Binding-site contacts:
Ligand atom OXT contacts residue THR476 of chain 3.A at 3.8 Å.
Ligand atom OXT contacts residue GLY477 of chain 3.A at 2.9 Å (h-bond).
Ligand atom O contacts residue PHE485 of chain 3.A at 3.5 Å.
Ligand atom C contacts residue PHE485 of chain 3.A at 4.1 Å (hydrophobic).
Ligand atom C contacts residue ALA478 of chain 3.A at 3.8 Å (hydrophobic).
Ligand atom CA contacts residue SER323 of chain 3.A at 4.0 Å.
Ligand atom N contacts residue PHE485 of chain 3.A at 3.4 Å.
Ligand atom C contacts residue SER323 of chain 3.A at 3.2 Å.
Ligand atom O contacts residue THR476 of chain 3.A at 3.9 Å.
Ligand atom O contacts residue SER323 of chain 3.A at 3.8 Å.
Ligand atom C contacts residue GLY477 of chain 3.A at 3.4 Å.
Ligand atom CA contacts residue PHE485 of chain 3.A at 3.6 Å (hydrophobic).
Ligand atom C contacts residue THR476 of chain 3.A at 4.3 Å.
Ligand atom OXT contacts residue SER323 of chain 3.A at 2.8 Å (h-bond).
Ligand atom OXT contacts residue PHE185 of chain 3.A at 4.3 Å.
Ligand atom CA contacts residue CYS322 of chain 3.A at 4.3 Å (hydrophobic).
Ligand atom N contacts residue ALA478 of chain 3.A at 4.2 Å.
Ligand atom N contacts residue GLU137 of chain 3.A at 4.5 Å.
Ligand atom O contacts residue ALA478 of chain 3.A at 3.0 Å (h-bond).
Ligand atom OXT contacts residue LYS321 of chain 3.A at 4.3 Å.
Ligand atom OXT contacts residue ALA478 of chain 3.A at 4.2 Å.
Ligand atom O contacts residue GLY477 of chain 3.A at 3.2 Å (h-bond).

The protein below binds the small molecule below.
Small molecule (SMILES): NCC(=O)O

Sequence of chain 3.A:
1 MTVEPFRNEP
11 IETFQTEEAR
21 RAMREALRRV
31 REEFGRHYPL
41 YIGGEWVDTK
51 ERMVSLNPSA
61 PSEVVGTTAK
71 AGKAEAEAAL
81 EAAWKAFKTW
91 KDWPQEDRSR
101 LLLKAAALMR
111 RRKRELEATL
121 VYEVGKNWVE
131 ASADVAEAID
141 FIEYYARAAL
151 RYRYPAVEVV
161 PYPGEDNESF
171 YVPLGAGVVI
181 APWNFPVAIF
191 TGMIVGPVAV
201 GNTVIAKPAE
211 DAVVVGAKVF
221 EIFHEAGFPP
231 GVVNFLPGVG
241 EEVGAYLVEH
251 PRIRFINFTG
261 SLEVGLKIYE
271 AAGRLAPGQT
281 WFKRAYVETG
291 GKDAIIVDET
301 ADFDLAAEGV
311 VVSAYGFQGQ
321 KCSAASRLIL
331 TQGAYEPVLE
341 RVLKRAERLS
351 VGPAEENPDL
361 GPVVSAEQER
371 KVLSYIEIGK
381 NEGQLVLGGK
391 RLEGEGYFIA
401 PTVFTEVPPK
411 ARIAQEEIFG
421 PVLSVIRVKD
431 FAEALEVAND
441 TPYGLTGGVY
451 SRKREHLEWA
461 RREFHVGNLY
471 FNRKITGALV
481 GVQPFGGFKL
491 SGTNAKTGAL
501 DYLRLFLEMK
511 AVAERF